The small molecule below binds the protein below.
Small molecule (SMILES): CC(=O)N[C@@H]1[C@@H](O)[C@H](O)[C@@H](CO)O[C@H]1O

Binding-site contacts:
Ligand atom C3 contacts residue ASN161 of chain 1.A at 3.8 Å.
Ligand atom C2 contacts residue ASN161 of chain 1.A at 2.5 Å.
Ligand atom C7 contacts residue ASN161 of chain 1.A at 4.0 Å.
Ligand atom C4 contacts residue ASN161 of chain 1.A at 4.3 Å.
Ligand atom O5 contacts residue ASN161 of chain 1.A at 2.4 Å (h-bond).
Ligand atom C1 contacts residue ASN161 of chain 1.A at 1.4 Å.
Ligand atom C5 contacts residue ASN161 of chain 1.A at 3.7 Å.
Ligand atom N2 contacts residue ASN161 of chain 1.A at 2.9 Å (h-bond).

Sequence of chain 1.A:
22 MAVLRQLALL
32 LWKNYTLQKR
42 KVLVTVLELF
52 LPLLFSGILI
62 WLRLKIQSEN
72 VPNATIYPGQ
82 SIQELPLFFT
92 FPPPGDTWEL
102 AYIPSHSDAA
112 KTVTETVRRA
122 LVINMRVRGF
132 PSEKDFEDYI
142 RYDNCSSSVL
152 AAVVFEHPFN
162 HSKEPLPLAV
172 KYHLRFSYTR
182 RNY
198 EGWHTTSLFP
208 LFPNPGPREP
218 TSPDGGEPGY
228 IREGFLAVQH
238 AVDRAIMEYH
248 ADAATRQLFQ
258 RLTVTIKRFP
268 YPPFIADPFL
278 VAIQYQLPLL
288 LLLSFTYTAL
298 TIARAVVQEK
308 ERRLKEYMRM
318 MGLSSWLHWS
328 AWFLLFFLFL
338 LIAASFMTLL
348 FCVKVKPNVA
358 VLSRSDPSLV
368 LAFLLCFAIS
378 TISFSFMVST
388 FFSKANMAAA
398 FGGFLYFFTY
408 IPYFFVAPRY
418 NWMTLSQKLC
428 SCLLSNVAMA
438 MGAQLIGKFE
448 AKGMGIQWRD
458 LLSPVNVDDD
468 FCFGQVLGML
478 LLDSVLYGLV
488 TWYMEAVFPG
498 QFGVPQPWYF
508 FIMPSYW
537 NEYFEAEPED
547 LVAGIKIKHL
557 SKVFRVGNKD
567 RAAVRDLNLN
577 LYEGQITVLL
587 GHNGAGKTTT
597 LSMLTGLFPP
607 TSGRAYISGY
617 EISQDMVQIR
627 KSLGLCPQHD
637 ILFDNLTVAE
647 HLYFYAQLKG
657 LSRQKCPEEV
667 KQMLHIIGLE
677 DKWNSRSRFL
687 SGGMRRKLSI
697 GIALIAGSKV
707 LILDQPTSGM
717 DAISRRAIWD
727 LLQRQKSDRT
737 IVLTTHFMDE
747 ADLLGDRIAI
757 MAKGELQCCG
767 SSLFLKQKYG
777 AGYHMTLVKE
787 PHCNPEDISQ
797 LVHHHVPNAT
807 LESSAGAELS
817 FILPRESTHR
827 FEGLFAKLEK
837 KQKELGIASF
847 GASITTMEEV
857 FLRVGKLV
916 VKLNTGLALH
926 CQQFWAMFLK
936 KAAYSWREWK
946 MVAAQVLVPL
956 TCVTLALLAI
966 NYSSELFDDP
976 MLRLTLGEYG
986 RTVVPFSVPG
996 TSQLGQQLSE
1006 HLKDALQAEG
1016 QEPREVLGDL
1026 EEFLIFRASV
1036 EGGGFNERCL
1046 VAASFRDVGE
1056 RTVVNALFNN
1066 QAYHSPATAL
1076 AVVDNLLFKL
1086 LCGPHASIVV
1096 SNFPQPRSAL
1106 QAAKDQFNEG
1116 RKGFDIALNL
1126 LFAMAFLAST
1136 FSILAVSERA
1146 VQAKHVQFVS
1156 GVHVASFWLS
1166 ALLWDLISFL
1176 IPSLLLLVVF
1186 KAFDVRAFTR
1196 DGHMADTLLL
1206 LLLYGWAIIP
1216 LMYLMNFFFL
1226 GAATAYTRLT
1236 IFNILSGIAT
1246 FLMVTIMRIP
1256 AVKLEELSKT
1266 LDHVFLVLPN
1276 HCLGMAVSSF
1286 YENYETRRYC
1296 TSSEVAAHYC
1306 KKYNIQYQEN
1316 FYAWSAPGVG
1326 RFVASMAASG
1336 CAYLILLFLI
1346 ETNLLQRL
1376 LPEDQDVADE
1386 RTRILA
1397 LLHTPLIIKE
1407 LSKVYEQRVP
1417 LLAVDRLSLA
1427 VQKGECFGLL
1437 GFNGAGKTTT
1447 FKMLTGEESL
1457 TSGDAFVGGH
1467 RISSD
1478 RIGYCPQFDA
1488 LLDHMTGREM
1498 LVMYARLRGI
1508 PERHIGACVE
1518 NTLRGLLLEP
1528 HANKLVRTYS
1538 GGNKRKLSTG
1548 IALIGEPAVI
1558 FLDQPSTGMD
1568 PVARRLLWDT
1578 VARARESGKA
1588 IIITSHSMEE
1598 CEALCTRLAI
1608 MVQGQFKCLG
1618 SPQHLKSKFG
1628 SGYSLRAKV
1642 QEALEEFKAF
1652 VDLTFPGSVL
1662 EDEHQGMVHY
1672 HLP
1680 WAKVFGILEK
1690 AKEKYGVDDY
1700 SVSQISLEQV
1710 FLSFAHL